Binding-site contacts:
Ligand atom CG contacts residue ARG168 of chain 1.B at 3.5 Å.
Ligand atom CB contacts residue TYR164 of chain 1.B at 3.3 Å (hydrophobic).
Ligand atom OAD contacts residue GLU178 of chain 1.B at 3.0 Å (salt-bridge).
Ligand atom N contacts residue TYR288 of chain 1.B at 3.2 Å (h-bond).
Ligand atom OD2 contacts residue HIS116 of chain 1.B at 3.0 Å.
Ligand atom OD2 contacts residue ASN70 of chain 1.B at 3.8 Å.
Ligand atom OD1 contacts residue ARG168 of chain 1.B at 3.0 Å (salt-bridge).
Ligand atom O contacts residue ARG71 of chain 1.B at 2.7 Å (salt-bridge).
Ligand atom PAM contacts residue GLU24 of chain 1.B at 3.7 Å.
Ligand atom CG contacts residue ASN70 of chain 1.B at 3.7 Å.
Ligand atom OXT contacts residue HIS21 of chain 1.B at 3.4 Å.
Ligand atom CAA contacts residue GLU285 of chain 1.B at 3.5 Å.
Ligand atom PAM contacts residue ZN1 of chain 1.E at 2.9 Å.
Ligand atom OAG contacts residue ZN1 of chain 1.E at 2.6 Å.
Ligand atom C contacts residue HIS21 of chain 1.B at 3.8 Å.
Ligand atom OXT contacts residue ASN70 of chain 1.B at 2.9 Å (h-bond).
Ligand atom OAD contacts residue HIS116 of chain 1.B at 3.2 Å.
Ligand atom OD2 contacts residue ARG168 of chain 1.B at 3.0 Å (salt-bridge).
Ligand atom CAA contacts residue ASN117 of chain 1.B at 3.6 Å.
Ligand atom OD1 contacts residue TYR164 of chain 1.B at 2.7 Å (h-bond).
Ligand atom PAM contacts residue GLU178 of chain 1.B at 3.4 Å.
Ligand atom C contacts residue ARG71 of chain 1.B at 3.1 Å.
Ligand atom OAD contacts residue GLU24 of chain 1.B at 2.9 Å (salt-bridge).
Ligand atom OAD contacts residue ASN117 of chain 1.B at 3.3 Å (h-bond).
Ligand atom O contacts residue ARG63 of chain 1.B at 3.4 Å (salt-bridge).
Ligand atom OAG contacts residue HIS21 of chain 1.B at 3.0 Å.
Ligand atom OAG contacts residue ARG63 of chain 1.B at 2.9 Å (salt-bridge).
Ligand atom N contacts residue GLU178 of chain 1.B at 3.1 Å (salt-bridge).
Ligand atom CA contacts residue TYR288 of chain 1.B at 3.7 Å (hydrophobic).
Ligand atom CB contacts residue TYR288 of chain 1.B at 3.8 Å (hydrophobic).
Ligand atom CG contacts residue ILE127 of chain 1.B at 3.7 Å (hydrophobic).
Ligand atom CAA contacts residue GLU178 of chain 1.B at 3.6 Å.
Ligand atom OXT contacts residue ARG71 of chain 1.B at 2.9 Å (salt-bridge).
Ligand atom OAD contacts residue ZN1 of chain 1.E at 2.1 Å.
Ligand atom CG contacts residue TYR164 of chain 1.B at 3.4 Å (hydrophobic).
Ligand atom C contacts residue TYR288 of chain 1.B at 3.6 Å (hydrophobic).
Ligand atom OD1 contacts residue ASN70 of chain 1.B at 3.7 Å.
Ligand atom OD2 contacts residue ILE127 of chain 1.B at 3.6 Å.
Ligand atom O contacts residue TYR288 of chain 1.B at 2.7 Å (h-bond).
Ligand atom OAG contacts residue GLU24 of chain 1.B at 3.3 Å (salt-bridge).

Sequence of chain 1.B:
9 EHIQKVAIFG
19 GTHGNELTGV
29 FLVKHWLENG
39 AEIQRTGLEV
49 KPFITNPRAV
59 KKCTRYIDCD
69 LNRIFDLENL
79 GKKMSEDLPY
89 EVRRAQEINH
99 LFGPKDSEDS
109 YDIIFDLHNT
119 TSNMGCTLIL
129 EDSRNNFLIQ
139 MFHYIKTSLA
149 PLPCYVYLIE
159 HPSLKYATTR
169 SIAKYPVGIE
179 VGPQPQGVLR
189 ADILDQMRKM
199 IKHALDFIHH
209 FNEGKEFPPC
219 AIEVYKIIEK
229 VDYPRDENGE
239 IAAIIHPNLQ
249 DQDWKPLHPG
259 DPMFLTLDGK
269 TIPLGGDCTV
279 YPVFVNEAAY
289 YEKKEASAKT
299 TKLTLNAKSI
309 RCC

This protein binds this small molecule.
Small molecule (SMILES): C[P](=O)(O)N[C@@H](CC(=O)O)C(=O)O